Sequence of chain 1.E:
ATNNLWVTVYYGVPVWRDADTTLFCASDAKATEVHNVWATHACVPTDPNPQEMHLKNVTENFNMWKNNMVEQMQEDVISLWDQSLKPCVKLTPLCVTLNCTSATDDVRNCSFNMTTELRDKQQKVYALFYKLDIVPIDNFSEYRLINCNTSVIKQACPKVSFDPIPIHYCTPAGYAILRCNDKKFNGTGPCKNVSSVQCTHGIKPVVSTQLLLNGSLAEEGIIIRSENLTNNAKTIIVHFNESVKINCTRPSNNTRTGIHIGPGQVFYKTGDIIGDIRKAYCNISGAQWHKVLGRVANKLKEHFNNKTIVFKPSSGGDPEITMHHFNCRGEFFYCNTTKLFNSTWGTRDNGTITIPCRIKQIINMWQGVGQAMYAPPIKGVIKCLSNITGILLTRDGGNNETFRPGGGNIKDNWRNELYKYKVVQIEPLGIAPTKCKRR

Binding-site contacts:
Ligand atom C5 contacts residue ARG323 of chain 1.E at 3.4 Å.
Ligand atom O3 contacts residue ARG323 of chain 1.E at 2.4 Å (salt-bridge).
Ligand atom C7 contacts residue ILE250 of chain 1.E at 4.0 Å (hydrophobic).
Ligand atom C6 contacts residue ARG323 of chain 1.E at 3.7 Å.
Ligand atom C8 contacts residue GLU248 of chain 1.E at 4.3 Å.
Ligand atom O6 contacts residue LYS319 of chain 1.E at 2.6 Å (salt-bridge).
Ligand atom O5 contacts residue GLU270 of chain 1.E at 4.1 Å.
Ligand atom C1 contacts residue ARG323 of chain 1.E at 3.4 Å.
Ligand atom O5 contacts residue ARG323 of chain 1.E at 3.2 Å (salt-bridge).
Ligand atom O7 contacts residue ARG323 of chain 1.E at 3.4 Å.
Ligand atom C8 contacts residue ILE250 of chain 1.E at 3.3 Å (hydrophobic).
Ligand atom O7 contacts residue ILE250 of chain 1.E at 4.5 Å.
Ligand atom C6 contacts residue LYS319 of chain 1.E at 3.9 Å.
Ligand atom C1 contacts residue GLU248 of chain 1.E at 3.3 Å.
Ligand atom O6 contacts residue GLU270 of chain 1.E at 2.5 Å (salt-bridge).
Ligand atom C4 contacts residue ARG323 of chain 1.E at 3.6 Å.
Ligand atom C5 contacts residue GLU270 of chain 1.E at 4.4 Å.
Ligand atom C2 contacts residue GLU248 of chain 1.E at 3.7 Å.
Ligand atom O5 contacts residue ASN269 of chain 1.E at 2.4 Å (h-bond).
Ligand atom N2 contacts residue GLY249 of chain 1.E at 4.0 Å.
Ligand atom C5 contacts residue ASN269 of chain 1.E at 3.6 Å.
Ligand atom N2 contacts residue GLU248 of chain 1.E at 3.1 Å (salt-bridge).
Ligand atom C2 contacts residue ARG323 of chain 1.E at 3.8 Å.
Ligand atom C7 contacts residue ASN269 of chain 1.E at 4.2 Å.
Ligand atom O4 contacts residue ARG323 of chain 1.E at 4.2 Å.
Ligand atom C7 contacts residue ARG323 of chain 1.E at 4.3 Å.
Ligand atom C3 contacts residue GLU248 of chain 1.E at 4.3 Å.
Ligand atom C2 contacts residue ASN269 of chain 1.E at 2.6 Å.
Ligand atom C3 contacts residue ASN269 of chain 1.E at 3.9 Å.
Ligand atom C4 contacts residue ASN269 of chain 1.E at 4.3 Å.
Ligand atom C3 contacts residue ARG323 of chain 1.E at 3.6 Å.
Ligand atom C8 contacts residue GLY249 of chain 1.E at 3.7 Å.
Ligand atom C1 contacts residue ASN269 of chain 1.E at 1.4 Å.
Ligand atom C7 contacts residue GLU248 of chain 1.E at 4.2 Å.
Ligand atom C6 contacts residue GLU270 of chain 1.E at 3.3 Å.
Ligand atom N2 contacts residue ASN269 of chain 1.E at 3.0 Å (h-bond).
Ligand atom O6 contacts residue ARG323 of chain 1.E at 3.9 Å.
Ligand atom C7 contacts residue GLY249 of chain 1.E at 4.4 Å.
Ligand atom N2 contacts residue ILE250 of chain 1.E at 4.0 Å.

A small-molecule ligand and the protein it binds are described below.
Small molecule (SMILES): CC(=O)N[C@H]1[C@H](O[C@H]2[C@H](O)[C@@H](NC(C)=O)CO[C@@H]2CO)O[C@H](CO)[C@@H](O)[C@@H]1O